Sequence of chain 4.A:
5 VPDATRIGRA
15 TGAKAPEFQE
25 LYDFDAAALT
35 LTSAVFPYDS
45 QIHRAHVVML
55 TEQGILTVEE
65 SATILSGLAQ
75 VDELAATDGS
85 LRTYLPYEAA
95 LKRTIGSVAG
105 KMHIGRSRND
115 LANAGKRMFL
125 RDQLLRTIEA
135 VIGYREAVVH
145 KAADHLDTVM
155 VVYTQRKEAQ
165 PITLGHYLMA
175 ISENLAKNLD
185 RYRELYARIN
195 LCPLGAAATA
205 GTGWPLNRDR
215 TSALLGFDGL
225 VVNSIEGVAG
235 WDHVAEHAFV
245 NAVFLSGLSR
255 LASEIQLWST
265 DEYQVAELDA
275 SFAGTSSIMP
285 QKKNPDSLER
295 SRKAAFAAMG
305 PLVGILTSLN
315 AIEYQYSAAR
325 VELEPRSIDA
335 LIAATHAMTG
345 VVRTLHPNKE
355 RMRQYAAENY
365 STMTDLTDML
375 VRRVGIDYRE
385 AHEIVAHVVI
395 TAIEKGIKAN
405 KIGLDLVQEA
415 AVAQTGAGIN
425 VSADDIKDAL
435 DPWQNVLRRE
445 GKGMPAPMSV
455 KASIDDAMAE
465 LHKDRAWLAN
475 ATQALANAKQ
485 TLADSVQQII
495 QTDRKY

Sequence of chain 2.A:
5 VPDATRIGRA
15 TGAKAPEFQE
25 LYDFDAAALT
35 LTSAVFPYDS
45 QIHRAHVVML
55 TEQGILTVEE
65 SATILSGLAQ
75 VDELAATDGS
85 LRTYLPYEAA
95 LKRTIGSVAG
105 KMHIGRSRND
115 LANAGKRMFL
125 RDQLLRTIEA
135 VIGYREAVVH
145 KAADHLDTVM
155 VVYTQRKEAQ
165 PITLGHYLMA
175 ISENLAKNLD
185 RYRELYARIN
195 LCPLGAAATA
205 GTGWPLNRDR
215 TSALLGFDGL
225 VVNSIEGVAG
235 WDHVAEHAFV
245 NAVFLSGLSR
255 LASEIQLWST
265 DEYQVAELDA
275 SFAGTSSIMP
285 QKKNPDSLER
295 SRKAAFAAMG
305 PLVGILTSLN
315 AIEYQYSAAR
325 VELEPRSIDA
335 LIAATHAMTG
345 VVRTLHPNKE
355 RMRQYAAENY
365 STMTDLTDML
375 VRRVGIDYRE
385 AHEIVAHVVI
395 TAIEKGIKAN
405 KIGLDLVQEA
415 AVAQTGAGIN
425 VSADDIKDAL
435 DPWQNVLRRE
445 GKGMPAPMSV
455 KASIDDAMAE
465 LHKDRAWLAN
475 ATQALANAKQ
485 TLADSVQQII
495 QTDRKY

Binding-site contacts:
Ligand atom CB contacts residue ASN113 of chain 1.A at 3.4 Å.
Ligand atom CG contacts residue SER111 of chain 1.A at 3.2 Å.
Ligand atom OD2 contacts residue ARG112 of chain 1.A at 2.9 Å (salt-bridge).
Ligand atom OXT contacts residue GLN159 of chain 2.A at 3.7 Å.
Ligand atom OXT contacts residue MET283 of chain 4.A at 3.6 Å.
Ligand atom N contacts residue ASN113 of chain 1.A at 2.8 Å (h-bond).
Ligand atom CAG contacts residue GLN159 of chain 2.A at 2.9 Å.
Ligand atom OXT contacts residue ASN288 of chain 4.A at 2.7 Å (h-bond).
Ligand atom OD2 contacts residue SER281 of chain 4.A at 3.0 Å (h-bond).
Ligand atom CB contacts residue SER111 of chain 1.A at 3.4 Å.
Ligand atom NAA contacts residue ASP290 of chain 4.A at 3.3 Å (salt-bridge).
Ligand atom CAF contacts residue FUM1 of chain 4.C at 3.2 Å.
Ligand atom NAA contacts residue GLN159 of chain 2.A at 3.4 Å (h-bond).
Ligand atom NAA contacts residue ARG112 of chain 1.A at 3.4 Å (salt-bridge).
Ligand atom OXT contacts residue LYS286 of chain 4.A at 2.9 Å (salt-bridge).
Ligand atom O contacts residue MET283 of chain 4.A at 3.7 Å.
Ligand atom N contacts residue FUM1 of chain 4.C at 3.6 Å.
Ligand atom CA contacts residue SER280 of chain 4.A at 3.6 Å.
Ligand atom OD2 contacts residue SER280 of chain 4.A at 3.4 Å.
Ligand atom NAA contacts residue THR279 of chain 4.A at 3.3 Å (h-bond).
Ligand atom C contacts residue THR158 of chain 2.A at 3.5 Å.
Ligand atom CA contacts residue ASN113 of chain 1.A at 3.6 Å.
Ligand atom OD1 contacts residue SER280 of chain 4.A at 3.5 Å (h-bond).
Ligand atom O contacts residue THR158 of chain 2.A at 2.7 Å (h-bond).
Ligand atom OD1 contacts residue SER281 of chain 4.A at 2.8 Å (h-bond).
Ligand atom CAF contacts residue GLN159 of chain 2.A at 3.5 Å.
Ligand atom CG contacts residue SER280 of chain 4.A at 3.1 Å.
Ligand atom C contacts residue MET283 of chain 4.A at 3.7 Å (hydrophobic).
Ligand atom OD1 contacts residue SER111 of chain 1.A at 2.4 Å (h-bond).
Ligand atom OXT contacts residue THR158 of chain 2.A at 3.7 Å.
Ligand atom OD1 contacts residue ILE282 of chain 4.A at 3.4 Å.
Ligand atom CAF contacts residue ARG112 of chain 1.A at 3.5 Å.
Ligand atom CG contacts residue SER281 of chain 4.A at 3.4 Å.
Ligand atom OXT contacts residue SER280 of chain 4.A at 3.4 Å.
Ligand atom OD1 contacts residue ARG112 of chain 1.A at 3.0 Å (salt-bridge).
Ligand atom C contacts residue ASN288 of chain 4.A at 3.6 Å.
Ligand atom CB contacts residue SER280 of chain 4.A at 3.1 Å.
Ligand atom NAA contacts residue ASN288 of chain 4.A at 3.0 Å (h-bond).
Ligand atom O contacts residue ASN113 of chain 1.A at 3.0 Å (h-bond).
Ligand atom CAG contacts residue TYR320 of chain 1.A at 3.6 Å (hydrophobic).

Sequence of chain 1.A:
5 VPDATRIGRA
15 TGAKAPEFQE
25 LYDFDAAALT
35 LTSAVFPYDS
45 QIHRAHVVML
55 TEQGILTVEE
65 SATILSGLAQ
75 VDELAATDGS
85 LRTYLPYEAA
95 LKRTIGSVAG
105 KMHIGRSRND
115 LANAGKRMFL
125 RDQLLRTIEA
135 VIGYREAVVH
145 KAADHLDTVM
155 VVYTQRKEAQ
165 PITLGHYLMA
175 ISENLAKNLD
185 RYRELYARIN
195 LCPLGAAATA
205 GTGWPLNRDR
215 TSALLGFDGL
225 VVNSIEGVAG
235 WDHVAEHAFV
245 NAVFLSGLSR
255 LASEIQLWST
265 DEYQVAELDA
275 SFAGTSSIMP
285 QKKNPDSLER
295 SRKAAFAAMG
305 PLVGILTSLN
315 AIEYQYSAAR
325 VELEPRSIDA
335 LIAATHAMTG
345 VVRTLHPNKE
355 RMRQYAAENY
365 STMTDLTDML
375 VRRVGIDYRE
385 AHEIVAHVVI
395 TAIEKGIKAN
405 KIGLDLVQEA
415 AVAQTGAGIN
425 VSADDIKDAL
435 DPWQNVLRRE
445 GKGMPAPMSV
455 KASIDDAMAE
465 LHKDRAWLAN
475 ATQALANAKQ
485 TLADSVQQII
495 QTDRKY

This small molecule binds to this protein.
Small molecule (SMILES): NCCN[C@@H](CC(=O)O)C(=O)O